Binding-site contacts:
Ligand atom N2 contacts residue GLY194 of chain 1.A at 3.7 Å.
Ligand atom O1 contacts residue HIS40 of chain 1.A at 3.5 Å (h-bond).
Ligand atom O1 contacts residue VAL191 of chain 1.A at 3.5 Å.
Ligand atom C3 contacts residue GLN174 of chain 1.A at 4.0 Å.
Ligand atom C contacts residue TRP193 of chain 1.A at 3.8 Å (hydrophobic).
Ligand atom N3 contacts residue PRO203 of chain 1.A at 3.9 Å.
Ligand atom N4 contacts residue GLY204 of chain 1.A at 3.2 Å.
Ligand atom O contacts residue SER177 of chain 1.A at 2.4 Å (h-bond).
Ligand atom C18 contacts residue SER172 of chain 1.A at 3.5 Å.
Ligand atom C2 contacts residue GLY194 of chain 1.A at 3.8 Å.
Ligand atom C1 contacts residue SER172 of chain 1.A at 3.5 Å.
Ligand atom C2 contacts residue GLY196 of chain 1.A at 3.6 Å.
Ligand atom O contacts residue HIS40 of chain 1.A at 3.8 Å.
Ligand atom N3 contacts residue GLY204 of chain 1.A at 3.9 Å.
Ligand atom N3 contacts residue SER195 of chain 1.A at 3.9 Å.
Ligand atom N3 contacts residue GLY194 of chain 1.A at 3.6 Å.
Ligand atom C contacts residue VAL191 of chain 1.A at 3.7 Å (hydrophobic).
Ligand atom C6 contacts residue SER177 of chain 1.A at 2.7 Å.
Ligand atom O1 contacts residue SER192 of chain 1.A at 3.3 Å (h-bond).
Ligand atom C18 contacts residue GLY196 of chain 1.A at 3.2 Å.
Ligand atom C1 contacts residue GLY194 of chain 1.A at 3.8 Å.
Ligand atom C18 contacts residue GLY204 of chain 1.A at 3.9 Å.
Ligand atom N3 contacts residue LYS202 of chain 1.A at 3.3 Å (salt-bridge).
Ligand atom C4 contacts residue GLN174 of chain 1.A at 3.8 Å.
Ligand atom N3 contacts residue ASP171 of chain 1.A at 2.7 Å (salt-bridge).
Ligand atom C6 contacts residue SER192 of chain 1.A at 3.7 Å.
Ligand atom O1 contacts residue SER177 of chain 1.A at 2.3 Å (h-bond).
Ligand atom N3 contacts residue GLY196 of chain 1.A at 3.0 Å (h-bond).
Ligand atom N2 contacts residue CYS197 of chain 1.A at 3.9 Å.
Ligand atom C4 contacts residue CYS173 of chain 1.A at 3.9 Å (hydrophobic).
Ligand atom C contacts residue SER172 of chain 1.A at 3.9 Å.
Ligand atom N4 contacts residue ASP171 of chain 1.A at 2.9 Å (salt-bridge).
Ligand atom C1 contacts residue TRP193 of chain 1.A at 3.6 Å (hydrophobic).
Ligand atom C3 contacts residue GLY196 of chain 1.A at 3.9 Å.
Ligand atom N2 contacts residue GLY196 of chain 1.A at 2.5 Å (h-bond).
Ligand atom N4 contacts residue SER172 of chain 1.A at 3.0 Å (h-bond).
Ligand atom C2 contacts residue SER172 of chain 1.A at 4.0 Å.
Ligand atom N2 contacts residue SER172 of chain 1.A at 3.8 Å.
Ligand atom C18 contacts residue ASP171 of chain 1.A at 3.1 Å.
Ligand atom C18 contacts residue GLY194 of chain 1.A at 3.7 Å.

Sequence of chain 1.A:
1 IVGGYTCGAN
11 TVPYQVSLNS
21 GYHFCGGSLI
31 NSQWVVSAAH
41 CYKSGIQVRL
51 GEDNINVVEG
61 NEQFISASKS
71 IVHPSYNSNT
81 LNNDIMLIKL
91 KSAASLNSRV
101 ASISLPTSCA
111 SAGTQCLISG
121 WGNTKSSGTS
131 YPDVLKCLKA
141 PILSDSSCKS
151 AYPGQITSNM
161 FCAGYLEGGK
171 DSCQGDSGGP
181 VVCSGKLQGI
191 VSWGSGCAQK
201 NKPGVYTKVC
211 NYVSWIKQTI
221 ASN

A small-molecule ligand and the protein it binds are described below.
Small molecule (SMILES): [H]/N=C(\N)Nc1ccc(C(=O)O)cc1